Binding-site contacts:
Ligand atom F3 contacts residue VAL204 of chain 1.B at 3.4 Å.
Ligand atom F3 contacts residue VAL121 of chain 1.B at 3.2 Å.
Ligand atom C12 contacts residue ASP206 of chain 1.B at 3.7 Å.
Ligand atom O3 contacts residue ASP206 of chain 1.B at 3.0 Å (salt-bridge).
Ligand atom N3 contacts residue GLU109 of chain 1.B at 3.0 Å (salt-bridge).
Ligand atom N3 contacts residue ASP206 of chain 1.B at 3.3 Å (salt-bridge).
Ligand atom C21 contacts residue GLN140 of chain 1.B at 3.4 Å.
Ligand atom C20 contacts residue GLN140 of chain 1.B at 3.7 Å.
Ligand atom C10 contacts residue ASP206 of chain 1.B at 3.2 Å.
Ligand atom F1 contacts residue LEU177 of chain 1.B at 3.5 Å.
Ligand atom C16 contacts residue ASP206 of chain 1.B at 3.5 Å.
Ligand atom N1 contacts residue ILE142 of chain 1.B at 2.6 Å (h-bond).
Ligand atom C15 contacts residue ASP206 of chain 1.B at 3.7 Å.
Ligand atom C5 contacts residue ALA88 of chain 1.B at 3.6 Å (hydrophobic).
Ligand atom C1 contacts residue GLY145 of chain 1.B at 3.5 Å.
Ligand atom F2 contacts residue VAL204 of chain 1.B at 3.7 Å.
Ligand atom F2 contacts residue HIS186 of chain 1.B at 3.4 Å.
Ligand atom C21 contacts residue LEU195 of chain 1.B at 3.7 Å (hydrophobic).
Ligand atom C5 contacts residue PHE207 of chain 1.B at 3.7 Å (hydrophobic).
Ligand atom C20 contacts residue ALA88 of chain 1.B at 3.6 Å (hydrophobic).
Ligand atom O3 contacts residue ALA205 of chain 1.B at 3.5 Å.
Ligand atom C21 contacts residue ILE142 of chain 1.B at 3.4 Å (hydrophobic).
Ligand atom N2 contacts residue GLU109 of chain 1.B at 3.2 Å (salt-bridge).
Ligand atom C19 contacts residue THR139 of chain 1.B at 3.5 Å.
Ligand atom C1 contacts residue ILE142 of chain 1.B at 3.0 Å (hydrophobic).
Ligand atom O1 contacts residue ILE69 of chain 1.B at 3.1 Å.
Ligand atom C10 contacts residue GLU109 of chain 1.B at 3.6 Å.
Ligand atom O2 contacts residue PHE207 of chain 1.B at 3.4 Å.
Ligand atom N2 contacts residue ASP206 of chain 1.B at 3.6 Å (salt-bridge).
Ligand atom C11 contacts residue ASP206 of chain 1.B at 3.6 Å.
Ligand atom C18 contacts residue THR139 of chain 1.B at 3.5 Å.
Ligand atom N4 contacts residue ILE142 of chain 1.B at 3.2 Å (h-bond).
Ligand atom N1 contacts residue TYR141 of chain 1.B at 3.7 Å.
Ligand atom C8 contacts residue ASP206 of chain 1.B at 3.6 Å.
Ligand atom F3 contacts residue LEU116 of chain 1.B at 3.5 Å.
Ligand atom F2 contacts residue ALA205 of chain 1.B at 3.4 Å.
Ligand atom C4 contacts residue PHE207 of chain 1.B at 3.7 Å (hydrophobic).
Ligand atom C12 contacts residue GLU109 of chain 1.B at 3.7 Å.
Ligand atom C7 contacts residue PHE207 of chain 1.B at 3.7 Å (hydrophobic).
Ligand atom O3 contacts residue ILE122 of chain 1.B at 3.5 Å.

Sequence of chain 1.B:
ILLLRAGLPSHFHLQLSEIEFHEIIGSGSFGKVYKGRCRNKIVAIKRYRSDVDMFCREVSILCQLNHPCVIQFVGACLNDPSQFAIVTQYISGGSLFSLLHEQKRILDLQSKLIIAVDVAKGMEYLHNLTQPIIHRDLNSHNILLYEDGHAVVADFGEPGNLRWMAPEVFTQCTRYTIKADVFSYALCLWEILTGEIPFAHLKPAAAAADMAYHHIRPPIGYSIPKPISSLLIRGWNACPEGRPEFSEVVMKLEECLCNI

This protein binds this small molecule.
Small molecule (SMILES): CNC(=O)c1cc(Oc2ccc(NC(=O)Nc3cccc(C(F)(F)F)c3)cc2)ccn1